Binding-site contacts:
Ligand atom N27 contacts residue PHE144 of chain 2.A at 3.4 Å (h-bond).
Ligand atom C14 contacts residue GLN193 of chain 2.A at 3.6 Å.
Ligand atom O32 contacts residue GLY147 of chain 2.A at 3.3 Å (h-bond).
Ligand atom N22 contacts residue HIS168 of chain 2.A at 2.9 Å (h-bond).
Ligand atom C26 contacts residue HIS167 of chain 2.A at 3.7 Å.
Ligand atom C12 contacts residue GLU170 of chain 2.A at 3.1 Å.
Ligand atom O30 contacts residue HIS167 of chain 2.A at 2.6 Å (h-bond).
Ligand atom C23 contacts residue CYS149 of chain 2.A at 2.7 Å (hydrophobic).
Ligand atom O34 contacts residue MET169 of chain 2.A at 3.4 Å.
Ligand atom C19 contacts residue TYR58 of chain 2.A at 3.9 Å (hydrophobic).
Ligand atom N27 contacts residue GLU170 of chain 2.A at 3.1 Å (salt-bridge).
Ligand atom C16 contacts residue GLN193 of chain 2.A at 3.8 Å.
Ligand atom C20 contacts residue ARG192 of chain 2.A at 3.8 Å.
Ligand atom C29 contacts residue ASN146 of chain 2.A at 3.5 Å.
Ligand atom C06 contacts residue ASN146 of chain 2.A at 3.8 Å.
Ligand atom C03 contacts residue ASN146 of chain 2.A at 3.0 Å.
Ligand atom O30 contacts residue HIS176 of chain 2.A at 3.5 Å.
Ligand atom O32 contacts residue CYS149 of chain 2.A at 2.7 Å (h-bond).
Ligand atom C16 contacts residue HIS168 of chain 2.A at 3.6 Å.
Ligand atom O32 contacts residue SER148 of chain 2.A at 3.4 Å (h-bond).
Ligand atom C17 contacts residue HIS45 of chain 2.A at 3.8 Å.
Ligand atom C20 contacts residue ASP191 of chain 2.A at 3.7 Å.
Ligand atom O13 contacts residue GLN193 of chain 2.A at 3.4 Å (h-bond).
Ligand atom C04 contacts residue ASN146 of chain 2.A at 3.6 Å.
Ligand atom O30 contacts residue GLU170 of chain 2.A at 3.7 Å.
Ligand atom O34 contacts residue GLU170 of chain 2.A at 3.0 Å (salt-bridge).
Ligand atom C21 contacts residue HIS168 of chain 2.A at 3.7 Å.
Ligand atom C06 contacts residue GLN193 of chain 2.A at 3.4 Å.
Ligand atom C02 contacts residue ASN146 of chain 2.A at 2.8 Å.
Ligand atom N22 contacts residue CYS149 of chain 2.A at 3.0 Å (h-bond).
Ligand atom CL01 contacts residue ASN146 of chain 2.A at 3.3 Å.
Ligand atom C26 contacts residue GLU170 of chain 2.A at 3.6 Å.
Ligand atom C24 contacts residue CYS149 of chain 2.A at 3.2 Å (hydrophobic).
Ligand atom C05 contacts residue ASN146 of chain 2.A at 3.2 Å.
Ligand atom C31 contacts residue CYS149 of chain 2.A at 1.8 Å (hydrophobic).
Ligand atom C31 contacts residue HIS45 of chain 2.A at 3.6 Å.
Ligand atom O30 contacts residue PHE144 of chain 2.A at 3.5 Å.
Ligand atom C19 contacts residue HIS45 of chain 2.A at 3.7 Å.
Ligand atom O30 contacts residue MET169 of chain 2.A at 3.8 Å.
Ligand atom N15 contacts residue GLN193 of chain 2.A at 2.8 Å (h-bond).

Sequence of chain 2.A:
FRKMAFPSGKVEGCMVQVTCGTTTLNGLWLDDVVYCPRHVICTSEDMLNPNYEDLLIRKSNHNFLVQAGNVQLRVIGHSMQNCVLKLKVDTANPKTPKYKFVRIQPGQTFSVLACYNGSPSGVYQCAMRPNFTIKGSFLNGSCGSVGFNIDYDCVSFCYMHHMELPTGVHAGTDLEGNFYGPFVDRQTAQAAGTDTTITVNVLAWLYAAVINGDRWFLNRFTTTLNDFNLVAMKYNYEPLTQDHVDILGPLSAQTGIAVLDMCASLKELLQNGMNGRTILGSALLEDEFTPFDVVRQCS

This protein binds this small molecule.
Small molecule (SMILES): CC(C)C[C@H](NC(=O)OCC(C)(C)Oc1ccc(Cl)cc1)C(=O)N[C@@H](C[C@@H]1CCNC1=O)[C@@H](O)S(=O)(=O)O